This protein binds this small molecule.
Small molecule (SMILES): O=P(O)(O)OC[C@H]1O[C@](O)(COP(=O)(O)O)[C@@H](O)[C@@H]1O

Binding-site contacts:
Ligand atom O2 contacts residue GLY430 of chain 1.D at 3.5 Å (h-bond).
Ligand atom P2 contacts residue SER435 of chain 1.D at 3.6 Å.
Ligand atom O4P contacts residue THR348 of chain 1.D at 3.7 Å.
Ligand atom C5 contacts residue GLY434 of chain 1.D at 3.4 Å.
Ligand atom C1 contacts residue ARG405 of chain 1.D at 3.8 Å.
Ligand atom O4P contacts residue THR349 of chain 1.D at 3.3 Å (h-bond).
Ligand atom O3 contacts residue TRP398 of chain 1.D at 3.7 Å.
Ligand atom C3 contacts residue ARG432 of chain 1.D at 3.2 Å.
Ligand atom O2 contacts residue LEU347 of chain 1.D at 3.5 Å.
Ligand atom O1P contacts residue GLY434 of chain 1.D at 2.8 Å (h-bond).
Ligand atom C3 contacts residue GLY434 of chain 1.D at 3.5 Å.
Ligand atom O3P contacts residue TRP398 of chain 1.D at 2.8 Å (h-bond).
Ligand atom O6P contacts residue SER353 of chain 1.D at 2.6 Å (h-bond).
Ligand atom O6P contacts residue ARG352 of chain 1.D at 3.8 Å.
Ligand atom O6 contacts residue THR349 of chain 1.D at 3.1 Å (h-bond).
Ligand atom P1 contacts residue ARG405 of chain 1.D at 3.6 Å.
Ligand atom O4P contacts residue THR350 of chain 1.D at 2.8 Å (h-bond).
Ligand atom O4 contacts residue THR438 of chain 1.D at 3.5 Å (h-bond).
Ligand atom C6 contacts residue LEU347 of chain 1.D at 3.7 Å (hydrophobic).
Ligand atom O1 contacts residue GLY434 of chain 1.D at 3.7 Å.
Ligand atom C6 contacts residue THR438 of chain 1.D at 3.4 Å.
Ligand atom O1P contacts residue PRO433 of chain 1.D at 3.6 Å.
Ligand atom O3 contacts residue ARG432 of chain 1.D at 2.7 Å (salt-bridge).
Ligand atom O4 contacts residue GLY434 of chain 1.D at 2.6 Å (h-bond).
Ligand atom C4 contacts residue GLY434 of chain 1.D at 3.3 Å.
Ligand atom O5P contacts residue SER353 of chain 1.D at 3.6 Å.
Ligand atom O3P contacts residue ARG405 of chain 1.D at 2.8 Å (salt-bridge).
Ligand atom O2P contacts residue ARG405 of chain 1.D at 2.6 Å (salt-bridge).
Ligand atom O4P contacts residue SER435 of chain 1.D at 2.9 Å (h-bond).
Ligand atom P2 contacts residue SER353 of chain 1.D at 3.6 Å.
Ligand atom P2 contacts residue THR348 of chain 1.D at 3.6 Å.
Ligand atom O6P contacts residue THR348 of chain 1.D at 2.6 Å (h-bond).
Ligand atom P2 contacts residue THR349 of chain 1.D at 3.7 Å.
Ligand atom O4 contacts residue TYR437 of chain 1.D at 2.9 Å (h-bond).
Ligand atom O4 contacts residue GLY436 of chain 1.D at 3.7 Å.
Ligand atom O3 contacts residue GLY430 of chain 1.D at 3.2 Å.
Ligand atom O5P contacts residue GLY436 of chain 1.D at 2.8 Å (h-bond).
Ligand atom C6 contacts residue SER353 of chain 1.D at 3.7 Å.
Ligand atom O6 contacts residue THR348 of chain 1.D at 3.6 Å.
Ligand atom O5P contacts residue SER435 of chain 1.D at 3.2 Å (h-bond).

Sequence of chain 1.D:
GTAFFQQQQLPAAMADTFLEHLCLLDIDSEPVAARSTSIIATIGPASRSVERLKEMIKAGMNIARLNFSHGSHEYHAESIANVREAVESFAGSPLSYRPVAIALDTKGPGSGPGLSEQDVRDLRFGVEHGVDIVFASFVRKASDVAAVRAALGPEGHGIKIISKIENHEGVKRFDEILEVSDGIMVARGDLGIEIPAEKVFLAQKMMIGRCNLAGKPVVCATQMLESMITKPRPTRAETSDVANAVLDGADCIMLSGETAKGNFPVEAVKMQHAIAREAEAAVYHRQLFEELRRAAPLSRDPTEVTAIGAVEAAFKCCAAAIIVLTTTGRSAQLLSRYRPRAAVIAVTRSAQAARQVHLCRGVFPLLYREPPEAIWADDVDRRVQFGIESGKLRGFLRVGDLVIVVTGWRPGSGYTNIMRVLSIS